Binding-site contacts:
Ligand atom C10 contacts residue ILE32 of chain 1.A at 4.0 Å (hydrophobic).
Ligand atom C3 contacts residue ALA113 of chain 1.A at 3.3 Å (hydrophobic).
Ligand atom CL contacts residue MET108 of chain 1.A at 3.1 Å.
Ligand atom C6 contacts residue LEU168 of chain 1.A at 4.1 Å (hydrophobic).
Ligand atom N3 contacts residue VAL158 of chain 1.A at 3.9 Å.
Ligand atom C2 contacts residue ASN114 of chain 1.A at 3.7 Å.
Ligand atom C8 contacts residue MET108 of chain 1.A at 3.6 Å (hydrophobic).
Ligand atom C7 contacts residue LEU168 of chain 1.A at 3.9 Å (hydrophobic).
Ligand atom C5 contacts residue ILE32 of chain 1.A at 4.1 Å (hydrophobic).
Ligand atom N3 contacts residue ILE32 of chain 1.A at 4.0 Å.
Ligand atom CL contacts residue LEU168 of chain 1.A at 4.2 Å.
Ligand atom C2 contacts residue ILE32 of chain 1.A at 4.2 Å (hydrophobic).
Ligand atom C7 contacts residue ALA53 of chain 1.A at 3.6 Å (hydrophobic).
Ligand atom C9 contacts residue VAL40 of chain 1.A at 4.3 Å (hydrophobic).
Ligand atom N2 contacts residue ALA113 of chain 1.A at 4.0 Å.
Ligand atom O1 contacts residue LEU110 of chain 1.A at 3.7 Å.
Ligand atom C3 contacts residue ASP112 of chain 1.A at 3.9 Å.
Ligand atom C12 contacts residue VAL158 of chain 1.A at 4.2 Å (hydrophobic).
Ligand atom C7 contacts residue MET108 of chain 1.A at 3.3 Å (hydrophobic).
Ligand atom C8 contacts residue LEU168 of chain 1.A at 3.6 Å (hydrophobic).
Ligand atom C5 contacts residue VAL158 of chain 1.A at 4.1 Å (hydrophobic).
Ligand atom C9 contacts residue LEU168 of chain 1.A at 3.5 Å (hydrophobic).
Ligand atom N2 contacts residue ILE32 of chain 1.A at 4.3 Å.
Ligand atom C12 contacts residue ILE32 of chain 1.A at 3.7 Å (hydrophobic).
Ligand atom O1 contacts residue MET111 of chain 1.A at 3.1 Å (h-bond).
Ligand atom N2 contacts residue ASN114 of chain 1.A at 4.3 Å.
Ligand atom C5 contacts residue LEU168 of chain 1.A at 4.1 Å (hydrophobic).
Ligand atom C3 contacts residue ASN114 of chain 1.A at 4.3 Å.
Ligand atom C11 contacts residue ILE32 of chain 1.A at 3.8 Å (hydrophobic).
Ligand atom C3 contacts residue MET111 of chain 1.A at 3.6 Å (hydrophobic).
Ligand atom C6 contacts residue ALA53 of chain 1.A at 3.6 Å (hydrophobic).
Ligand atom C4 contacts residue ILE32 of chain 1.A at 3.8 Å (hydrophobic).
Ligand atom O1 contacts residue VAL158 of chain 1.A at 4.3 Å.
Ligand atom C4 contacts residue VAL158 of chain 1.A at 4.0 Å (hydrophobic).
Ligand atom N1 contacts residue ASN114 of chain 1.A at 3.4 Å (h-bond).
Ligand atom N3 contacts residue LEU110 of chain 1.A at 4.3 Å.
Ligand atom O2 contacts residue ILE32 of chain 1.A at 4.3 Å.
Ligand atom C10 contacts residue LEU168 of chain 1.A at 3.8 Å (hydrophobic).
Ligand atom C1 contacts residue ASN114 of chain 1.A at 3.4 Å.
Ligand atom N1 contacts residue ALA113 of chain 1.A at 4.3 Å.

Sequence of chain 1.A:
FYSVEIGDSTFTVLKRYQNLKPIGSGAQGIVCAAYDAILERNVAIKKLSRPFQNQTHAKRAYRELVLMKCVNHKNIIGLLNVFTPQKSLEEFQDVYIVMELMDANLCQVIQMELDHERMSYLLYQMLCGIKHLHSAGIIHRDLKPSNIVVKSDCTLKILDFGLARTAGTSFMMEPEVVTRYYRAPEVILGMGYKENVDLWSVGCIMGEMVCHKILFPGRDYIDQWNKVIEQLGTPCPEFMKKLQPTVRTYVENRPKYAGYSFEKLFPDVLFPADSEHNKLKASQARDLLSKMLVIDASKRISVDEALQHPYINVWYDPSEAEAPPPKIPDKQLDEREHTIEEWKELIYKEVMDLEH

A small-molecule ligand and the protein it binds are described below.
Small molecule (SMILES): Cc1nn(C)c2c1c(=O)c1cc(Cl)ccc1n2O